Binding-site contacts:
Ligand atom C2 contacts residue ASN168 of chain 1.A at 2.5 Å.
Ligand atom O3 contacts residue LEU416 of chain 1.P at 3.9 Å.
Ligand atom C1 contacts residue ASN168 of chain 1.A at 1.4 Å.
Ligand atom C8 contacts residue LEU416 of chain 1.P at 4.1 Å (hydrophobic).
Ligand atom O5 contacts residue ASN168 of chain 1.A at 2.4 Å (h-bond).
Ligand atom C8 contacts residue ASN168 of chain 1.A at 4.4 Å.
Ligand atom C4 contacts residue ASN168 of chain 1.A at 4.2 Å.
Ligand atom O7 contacts residue LEU416 of chain 1.P at 3.9 Å.
Ligand atom C7 contacts residue ASN168 of chain 1.A at 3.2 Å.
Ligand atom O7 contacts residue ASN168 of chain 1.A at 3.1 Å (h-bond).
Ligand atom C5 contacts residue ASN168 of chain 1.A at 3.7 Å.
Ligand atom C7 contacts residue LEU416 of chain 1.P at 3.9 Å (hydrophobic).
Ligand atom N2 contacts residue LEU416 of chain 1.P at 4.3 Å.
Ligand atom C8 contacts residue ASP434 of chain 1.P at 3.9 Å.
Ligand atom N2 contacts residue ASN168 of chain 1.A at 2.9 Å (h-bond).
Ligand atom C3 contacts residue ASN168 of chain 1.A at 3.8 Å.

A small-molecule ligand and the protein it binds are described below.
Small molecule (SMILES): CC(=O)N[C@@H]1[C@@H](O)[C@H](O)[C@@H](CO)O[C@H]1O

Sequence of chain 1.P:
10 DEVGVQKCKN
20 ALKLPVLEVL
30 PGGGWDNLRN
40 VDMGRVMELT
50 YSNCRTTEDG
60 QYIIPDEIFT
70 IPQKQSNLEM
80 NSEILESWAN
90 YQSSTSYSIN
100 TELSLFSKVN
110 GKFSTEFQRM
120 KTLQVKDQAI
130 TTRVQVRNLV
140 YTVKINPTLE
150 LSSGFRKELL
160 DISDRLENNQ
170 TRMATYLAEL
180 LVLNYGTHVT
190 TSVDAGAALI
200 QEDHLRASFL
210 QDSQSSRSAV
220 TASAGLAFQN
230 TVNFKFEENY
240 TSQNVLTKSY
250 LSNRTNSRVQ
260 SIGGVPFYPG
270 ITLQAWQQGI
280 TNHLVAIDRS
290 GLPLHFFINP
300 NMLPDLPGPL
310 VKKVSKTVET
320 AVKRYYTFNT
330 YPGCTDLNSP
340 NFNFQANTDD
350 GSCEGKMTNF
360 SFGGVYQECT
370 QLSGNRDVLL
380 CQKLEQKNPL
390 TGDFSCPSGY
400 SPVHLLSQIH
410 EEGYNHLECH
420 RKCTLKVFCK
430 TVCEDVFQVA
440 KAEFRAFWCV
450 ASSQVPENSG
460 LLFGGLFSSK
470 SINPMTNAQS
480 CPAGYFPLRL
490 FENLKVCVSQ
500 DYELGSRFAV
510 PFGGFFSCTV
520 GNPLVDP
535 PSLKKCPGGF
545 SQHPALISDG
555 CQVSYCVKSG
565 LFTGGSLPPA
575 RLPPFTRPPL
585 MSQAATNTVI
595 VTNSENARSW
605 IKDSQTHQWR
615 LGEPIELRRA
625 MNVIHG

Sequence of chain 1.A:
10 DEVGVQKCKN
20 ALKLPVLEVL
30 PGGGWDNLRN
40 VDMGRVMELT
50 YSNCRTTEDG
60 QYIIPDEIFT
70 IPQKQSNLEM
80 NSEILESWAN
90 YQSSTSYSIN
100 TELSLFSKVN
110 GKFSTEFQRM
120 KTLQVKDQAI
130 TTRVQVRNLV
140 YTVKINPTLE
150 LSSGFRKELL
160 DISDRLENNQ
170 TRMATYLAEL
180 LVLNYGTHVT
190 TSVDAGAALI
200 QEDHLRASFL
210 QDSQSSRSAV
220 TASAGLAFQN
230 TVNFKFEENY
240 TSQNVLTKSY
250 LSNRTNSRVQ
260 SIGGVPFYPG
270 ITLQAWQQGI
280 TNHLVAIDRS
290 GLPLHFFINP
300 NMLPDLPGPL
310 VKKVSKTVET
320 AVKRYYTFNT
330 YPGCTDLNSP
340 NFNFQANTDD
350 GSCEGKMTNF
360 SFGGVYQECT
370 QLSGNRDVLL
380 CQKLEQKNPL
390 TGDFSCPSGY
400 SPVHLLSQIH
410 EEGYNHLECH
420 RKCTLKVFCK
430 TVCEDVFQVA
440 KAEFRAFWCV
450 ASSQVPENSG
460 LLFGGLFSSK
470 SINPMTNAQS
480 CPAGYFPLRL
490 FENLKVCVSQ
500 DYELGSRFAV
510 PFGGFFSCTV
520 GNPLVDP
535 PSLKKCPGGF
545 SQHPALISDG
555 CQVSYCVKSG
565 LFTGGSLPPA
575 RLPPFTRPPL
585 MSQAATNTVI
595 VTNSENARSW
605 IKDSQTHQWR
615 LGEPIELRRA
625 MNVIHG